The small molecule below binds the protein below.
Small molecule (SMILES): Cc1cc(CCCCCOc2ccc(C3=NCCO3)cc2Cl)on1

Binding-site contacts:
Ligand atom C5 contacts residue LEU106 of chain 3.A at 3.7 Å (hydrophobic).
Ligand atom N3A contacts residue PRO174 of chain 3.A at 3.7 Å.
Ligand atom C2B contacts residue VAL188 of chain 3.A at 3.7 Å (hydrophobic).
Ligand atom C5C contacts residue VAL188 of chain 3.A at 3.9 Å (hydrophobic).
Ligand atom C1B contacts residue VAL188 of chain 3.A at 3.9 Å (hydrophobic).
Ligand atom C5A contacts residue MET224 of chain 3.A at 3.5 Å (hydrophobic).
Ligand atom C4A contacts residue PRO174 of chain 3.A at 3.3 Å (hydrophobic).
Ligand atom C1C contacts residue LEU106 of chain 3.A at 3.5 Å (hydrophobic).
Ligand atom C1C contacts residue TYR128 of chain 3.A at 3.7 Å (hydrophobic).
Ligand atom C4B contacts residue MET224 of chain 3.A at 3.8 Å (hydrophobic).
Ligand atom C2A contacts residue MET224 of chain 3.A at 3.4 Å (hydrophobic).
Ligand atom O1A contacts residue PHE186 of chain 3.A at 2.8 Å.
Ligand atom N3A contacts residue PHE186 of chain 3.A at 3.9 Å.
Ligand atom C2A contacts residue PHE186 of chain 3.A at 3.2 Å (hydrophobic).
Ligand atom C3B contacts residue TYR152 of chain 3.A at 3.7 Å (hydrophobic).
Ligand atom O1 contacts residue MET221 of chain 3.A at 3.2 Å (h-bond).
Ligand atom C3C contacts residue TYR128 of chain 3.A at 3.4 Å (hydrophobic).
Ligand atom O1B contacts residue ILE104 of chain 3.A at 3.8 Å.
Ligand atom C31 contacts residue TYR197 of chain 3.A at 3.9 Å (hydrophobic).
Ligand atom C4B contacts residue TYR152 of chain 3.A at 3.8 Å (hydrophobic).
Ligand atom CL1 contacts residue TYR128 of chain 3.A at 3.3 Å.
Ligand atom CL1 contacts residue ILE104 of chain 3.A at 3.5 Å.
Ligand atom N2 contacts residue ASN219 of chain 3.A at 3.6 Å.
Ligand atom C2C contacts residue TYR128 of chain 3.A at 3.8 Å (hydrophobic).
Ligand atom C5B contacts residue MET224 of chain 3.A at 3.5 Å (hydrophobic).
Ligand atom C4C contacts residue VAL188 of chain 3.A at 3.9 Å (hydrophobic).
Ligand atom C2C contacts residue TYR197 of chain 3.A at 3.8 Å (hydrophobic).
Ligand atom C5C contacts residue TYR152 of chain 3.A at 3.9 Å (hydrophobic).
Ligand atom C5C contacts residue VAL191 of chain 3.A at 3.9 Å (hydrophobic).
Ligand atom C5A contacts residue PHE186 of chain 3.A at 3.4 Å (hydrophobic).
Ligand atom C5A contacts residue VAL176 of chain 3.A at 3.2 Å (hydrophobic).
Ligand atom C4B contacts residue PHE186 of chain 3.A at 3.4 Å (hydrophobic).
Ligand atom O1A contacts residue MET224 of chain 3.A at 2.8 Å.
Ligand atom C5B contacts residue PHE186 of chain 3.A at 3.5 Å (hydrophobic).
Ligand atom C2B contacts residue TYR152 of chain 3.A at 3.8 Å (hydrophobic).
Ligand atom N3A contacts residue ALA24 of chain 3.C at 3.6 Å.
Ligand atom C5A contacts residue ALA150 of chain 3.A at 3.9 Å (hydrophobic).
Ligand atom C4C contacts residue VAL191 of chain 3.A at 3.5 Å (hydrophobic).
Ligand atom C4 contacts residue LEU106 of chain 3.A at 3.6 Å (hydrophobic).
Ligand atom C6B contacts residue TYR128 of chain 3.A at 3.8 Å (hydrophobic).

Sequence of chain 3.C:
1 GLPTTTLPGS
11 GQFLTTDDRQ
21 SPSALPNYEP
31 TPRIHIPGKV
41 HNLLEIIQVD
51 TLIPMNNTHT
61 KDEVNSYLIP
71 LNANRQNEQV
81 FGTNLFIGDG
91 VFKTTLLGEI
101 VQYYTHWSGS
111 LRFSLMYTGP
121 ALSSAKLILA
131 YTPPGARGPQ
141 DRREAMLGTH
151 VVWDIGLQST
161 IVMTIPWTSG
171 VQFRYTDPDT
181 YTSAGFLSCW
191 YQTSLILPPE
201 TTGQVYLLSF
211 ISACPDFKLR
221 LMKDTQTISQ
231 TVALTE

Sequence of chain 4.C:
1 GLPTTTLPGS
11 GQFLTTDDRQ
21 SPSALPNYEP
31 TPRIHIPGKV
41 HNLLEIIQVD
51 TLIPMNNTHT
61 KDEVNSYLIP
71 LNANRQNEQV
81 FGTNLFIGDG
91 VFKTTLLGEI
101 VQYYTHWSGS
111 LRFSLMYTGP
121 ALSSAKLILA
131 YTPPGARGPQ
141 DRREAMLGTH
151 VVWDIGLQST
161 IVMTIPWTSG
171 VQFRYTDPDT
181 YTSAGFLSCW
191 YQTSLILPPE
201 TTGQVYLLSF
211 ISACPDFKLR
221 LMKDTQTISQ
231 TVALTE

Sequence of chain 3.A:
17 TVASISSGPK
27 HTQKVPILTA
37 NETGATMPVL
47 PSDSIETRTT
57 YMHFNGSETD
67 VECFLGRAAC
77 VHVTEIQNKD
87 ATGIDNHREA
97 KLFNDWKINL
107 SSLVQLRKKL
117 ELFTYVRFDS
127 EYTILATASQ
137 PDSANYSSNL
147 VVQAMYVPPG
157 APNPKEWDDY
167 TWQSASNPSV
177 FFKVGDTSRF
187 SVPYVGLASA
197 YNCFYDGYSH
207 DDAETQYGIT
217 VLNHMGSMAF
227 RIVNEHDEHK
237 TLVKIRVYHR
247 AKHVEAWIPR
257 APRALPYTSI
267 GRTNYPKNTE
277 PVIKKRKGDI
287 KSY